Binding-site contacts:
Ligand atom C5 contacts residue TYR270 of chain 1.B at 3.8 Å (hydrophobic).
Ligand atom C1 contacts residue GLN51 of chain 1.B at 4.0 Å.
Ligand atom C1 contacts residue PHE224 of chain 1.B at 4.3 Å (hydrophobic).
Ligand atom C9 contacts residue PHE224 of chain 1.B at 3.7 Å (hydrophobic).
Ligand atom C1 contacts residue ARG59 of chain 1.B at 4.0 Å.
Ligand atom C7 contacts residue PHE224 of chain 1.B at 4.2 Å (hydrophobic).
Ligand atom C8 contacts residue PRO267 of chain 1.B at 3.9 Å (hydrophobic).
Ligand atom O contacts residue ARG59 of chain 1.B at 4.1 Å.
Ligand atom C6 contacts residue MET223 of chain 1.B at 4.2 Å (hydrophobic).
Ligand atom N contacts residue PHE224 of chain 1.B at 4.2 Å.
Ligand atom C contacts residue TYR270 of chain 1.B at 4.0 Å (hydrophobic).
Ligand atom N contacts residue PRO267 of chain 1.B at 3.5 Å.
Ligand atom C10 contacts residue GLN23 of chain 1.B at 4.0 Å.
Ligand atom C8 contacts residue MET223 of chain 1.B at 4.0 Å (hydrophobic).
Ligand atom F contacts residue GLY226 of chain 1.B at 3.8 Å.
Ligand atom F contacts residue ILE273 of chain 1.B at 4.0 Å.
Ligand atom F contacts residue MET223 of chain 1.B at 4.2 Å.
Ligand atom C10 contacts residue PRO267 of chain 1.B at 3.5 Å (hydrophobic).
Ligand atom N contacts residue MET223 of chain 1.B at 3.9 Å.
Ligand atom O1 contacts residue HIS49 of chain 1.B at 4.1 Å.
Ligand atom O contacts residue MET223 of chain 1.B at 3.7 Å.
Ligand atom O1 contacts residue PHE224 of chain 1.B at 4.0 Å.
Ligand atom C4 contacts residue TYR270 of chain 1.B at 3.9 Å (hydrophobic).
Ligand atom O contacts residue TYR270 of chain 1.B at 4.2 Å.
Ligand atom C8 contacts residue PHE224 of chain 1.B at 3.4 Å (hydrophobic).
Ligand atom C3 contacts residue PHE224 of chain 1.B at 3.9 Å (hydrophobic).
Ligand atom C3 contacts residue MET223 of chain 1.B at 3.2 Å (hydrophobic).
Ligand atom C2 contacts residue MET223 of chain 1.B at 3.9 Å (hydrophobic).
Ligand atom C contacts residue GLN51 of chain 1.B at 4.1 Å.
Ligand atom O contacts residue PHE224 of chain 1.B at 3.5 Å (h-bond).
Ligand atom F contacts residue TYR270 of chain 1.B at 4.0 Å.
Ligand atom C3 contacts residue TYR270 of chain 1.B at 3.9 Å (hydrophobic).
Ligand atom C2 contacts residue TYR270 of chain 1.B at 3.8 Å (hydrophobic).
Ligand atom C1 contacts residue TYR270 of chain 1.B at 3.7 Å (hydrophobic).
Ligand atom C6 contacts residue ARG59 of chain 1.B at 4.3 Å.
Ligand atom C4 contacts residue MET223 of chain 1.B at 4.2 Å (hydrophobic).
Ligand atom O1 contacts residue ARG59 of chain 1.B at 3.7 Å.
Ligand atom C9 contacts residue GLN23 of chain 1.B at 3.2 Å.
Ligand atom C2 contacts residue PHE224 of chain 1.B at 3.7 Å (hydrophobic).
Ligand atom C6 contacts residue TYR270 of chain 1.B at 3.4 Å (hydrophobic).

Sequence of chain 1.B:
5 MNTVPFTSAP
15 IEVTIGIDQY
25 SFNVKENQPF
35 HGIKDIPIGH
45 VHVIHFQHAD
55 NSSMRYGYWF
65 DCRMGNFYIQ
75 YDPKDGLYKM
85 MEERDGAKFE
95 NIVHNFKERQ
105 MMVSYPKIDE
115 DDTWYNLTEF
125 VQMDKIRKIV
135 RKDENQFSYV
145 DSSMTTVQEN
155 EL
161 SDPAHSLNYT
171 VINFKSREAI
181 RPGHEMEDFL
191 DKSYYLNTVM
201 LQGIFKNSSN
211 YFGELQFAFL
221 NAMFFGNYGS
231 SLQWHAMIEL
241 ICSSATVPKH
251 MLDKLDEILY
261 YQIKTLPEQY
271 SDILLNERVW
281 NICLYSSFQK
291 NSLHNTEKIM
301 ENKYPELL

The small molecule below binds the protein below.
Small molecule (SMILES): O=C(COc1cccc(F)c1)NC1CC1